Binding-site contacts:
Ligand atom O7 contacts residue ASN253 of chain 1.B at 4.1 Å.
Ligand atom O6 contacts residue THR127 of chain 1.B at 3.5 Å.
Ligand atom C7 contacts residue ASN253 of chain 1.B at 3.8 Å.
Ligand atom C5 contacts residue THR255 of chain 1.B at 3.3 Å.
Ligand atom C5 contacts residue ASN253 of chain 1.B at 3.8 Å.
Ligand atom C5 contacts residue THR127 of chain 1.B at 4.5 Å.
Ligand atom C2 contacts residue ASN253 of chain 1.B at 2.5 Å.
Ligand atom O6 contacts residue THR255 of chain 1.B at 3.6 Å.
Ligand atom C6 contacts residue THR255 of chain 1.B at 4.1 Å.
Ligand atom N2 contacts residue ASN253 of chain 1.B at 3.0 Å (h-bond).
Ligand atom C6 contacts residue THR127 of chain 1.B at 4.3 Å.
Ligand atom C3 contacts residue ASN253 of chain 1.B at 3.9 Å.
Ligand atom O5 contacts residue ASN253 of chain 1.B at 2.4 Å (h-bond).
Ligand atom O5 contacts residue THR255 of chain 1.B at 3.3 Å (h-bond).
Ligand atom C1 contacts residue ASN253 of chain 1.B at 1.5 Å.
Ligand atom C1 contacts residue THR127 of chain 1.B at 3.9 Å.
Ligand atom O5 contacts residue THR127 of chain 1.B at 3.5 Å.
Ligand atom C8 contacts residue THR255 of chain 1.B at 4.0 Å.
Ligand atom O7 contacts residue THR255 of chain 1.B at 4.5 Å.
Ligand atom C4 contacts residue ASN253 of chain 1.B at 4.3 Å.
Ligand atom C1 contacts residue THR255 of chain 1.B at 3.3 Å.

The small molecule below binds the protein below.
Small molecule (SMILES): CC(=O)N[C@H]1[C@H](O[C@H]2[C@H](O)[C@@H](NC(C)=O)CO[C@@H]2CO)O[C@H](CO)[C@@H](O)[C@@H]1O

Sequence of chain 1.B:
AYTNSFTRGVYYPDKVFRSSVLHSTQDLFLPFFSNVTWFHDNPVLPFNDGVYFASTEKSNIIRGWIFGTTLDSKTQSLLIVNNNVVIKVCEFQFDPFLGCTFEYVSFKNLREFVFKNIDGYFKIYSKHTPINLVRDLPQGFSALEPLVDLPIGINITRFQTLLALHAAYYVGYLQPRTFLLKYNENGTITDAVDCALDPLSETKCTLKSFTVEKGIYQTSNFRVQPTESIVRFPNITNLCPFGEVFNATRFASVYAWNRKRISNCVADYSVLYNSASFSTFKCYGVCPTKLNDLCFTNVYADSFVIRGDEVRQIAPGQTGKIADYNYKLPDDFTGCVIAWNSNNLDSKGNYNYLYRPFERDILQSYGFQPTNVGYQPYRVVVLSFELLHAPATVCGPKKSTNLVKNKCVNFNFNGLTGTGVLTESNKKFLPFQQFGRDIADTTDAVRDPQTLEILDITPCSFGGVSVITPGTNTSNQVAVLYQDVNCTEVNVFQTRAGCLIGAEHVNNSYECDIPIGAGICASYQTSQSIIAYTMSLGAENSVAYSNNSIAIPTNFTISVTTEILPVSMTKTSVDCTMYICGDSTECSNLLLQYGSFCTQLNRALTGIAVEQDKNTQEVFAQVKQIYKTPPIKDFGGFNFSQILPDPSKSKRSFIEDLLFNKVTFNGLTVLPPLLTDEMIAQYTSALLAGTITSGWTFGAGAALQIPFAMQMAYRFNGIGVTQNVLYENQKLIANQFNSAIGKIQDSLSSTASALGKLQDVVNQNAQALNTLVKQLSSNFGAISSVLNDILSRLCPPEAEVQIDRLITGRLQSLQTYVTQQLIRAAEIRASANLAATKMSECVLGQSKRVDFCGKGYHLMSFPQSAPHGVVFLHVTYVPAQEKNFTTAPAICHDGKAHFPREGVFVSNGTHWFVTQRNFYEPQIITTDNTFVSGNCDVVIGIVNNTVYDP